Binding-site contacts:
Ligand atom O1 contacts residue THR26 of chain 1.A at 3.8 Å.
Ligand atom O4 contacts residue LYS86 of chain 1.A at 3.6 Å (salt-bridge).
Ligand atom C3 contacts residue THR26 of chain 1.A at 3.7 Å.
Ligand atom C5 contacts residue ASP6 of chain 1.A at 3.2 Å.
Ligand atom C3 contacts residue LYS86 of chain 1.A at 2.4 Å.
Ligand atom O1P contacts residue SER167 of chain 1.A at 2.6 Å (h-bond).
Ligand atom O3 contacts residue THR27 of chain 1.A at 3.5 Å (h-bond).
Ligand atom O6 contacts residue SER167 of chain 1.A at 3.4 Å.
Ligand atom C1 contacts residue SER130 of chain 1.A at 3.4 Å.
Ligand atom O3 contacts residue ASP6 of chain 1.A at 2.7 Å (salt-bridge).
Ligand atom O3 contacts residue LYS86 of chain 1.A at 2.7 Å (salt-bridge).
Ligand atom C3 contacts residue ASP6 of chain 1.A at 3.4 Å.
Ligand atom C4 contacts residue ASN28 of chain 1.A at 3.8 Å.
Ligand atom O1 contacts residue SER130 of chain 1.A at 2.8 Å (h-bond).
Ligand atom C1 contacts residue LYS86 of chain 1.A at 2.4 Å.
Ligand atom O4 contacts residue ASN28 of chain 1.A at 2.9 Å (h-bond).
Ligand atom C1 contacts residue THR110 of chain 1.A at 3.4 Å.
Ligand atom P contacts residue SER167 of chain 1.A at 3.7 Å.
Ligand atom O3 contacts residue THR26 of chain 1.A at 3.5 Å (h-bond).
Ligand atom O1 contacts residue ASN108 of chain 1.A at 3.7 Å.
Ligand atom O3 contacts residue ASN28 of chain 1.A at 3.5 Å (h-bond).
Ligand atom C4 contacts residue PHE132 of chain 1.A at 3.6 Å (hydrophobic).
Ligand atom O1 contacts residue LEU164 of chain 1.A at 3.9 Å.
Ligand atom O1P contacts residue ARG135 of chain 1.A at 2.8 Å (salt-bridge).
Ligand atom P contacts residue ARG135 of chain 1.A at 3.7 Å.
Ligand atom O1P contacts residue ARG169 of chain 1.A at 3.7 Å.
Ligand atom C5 contacts residue ASN28 of chain 1.A at 3.8 Å.
Ligand atom C2 contacts residue THR26 of chain 1.A at 3.9 Å.
Ligand atom O1 contacts residue ALA166 of chain 1.A at 3.6 Å.
Ligand atom O1 contacts residue LYS86 of chain 1.A at 3.3 Å (salt-bridge).
Ligand atom C2 contacts residue LYS86 of chain 1.A at 1.3 Å.
Ligand atom O4 contacts residue PHE132 of chain 1.A at 3.4 Å.
Ligand atom C6 contacts residue SER167 of chain 1.A at 3.9 Å.
Ligand atom O6 contacts residue ASP6 of chain 1.A at 3.9 Å.
Ligand atom O5 contacts residue ALA166 of chain 1.A at 3.5 Å.
Ligand atom O3P contacts residue ARG135 of chain 1.A at 2.7 Å (salt-bridge).
Ligand atom C6 contacts residue PHE132 of chain 1.A at 3.5 Å (hydrophobic).
Ligand atom O5 contacts residue SER167 of chain 1.A at 3.0 Å (h-bond).
Ligand atom C4 contacts residue LYS86 of chain 1.A at 3.5 Å.
Ligand atom O5 contacts residue ASP6 of chain 1.A at 2.6 Å (salt-bridge).

The small molecule below binds the protein below.
Small molecule (SMILES): O=C(CO)[C@@H](O)[C@H](O)[C@H](O)COP(=O)(O)O

Sequence of chain 1.B:
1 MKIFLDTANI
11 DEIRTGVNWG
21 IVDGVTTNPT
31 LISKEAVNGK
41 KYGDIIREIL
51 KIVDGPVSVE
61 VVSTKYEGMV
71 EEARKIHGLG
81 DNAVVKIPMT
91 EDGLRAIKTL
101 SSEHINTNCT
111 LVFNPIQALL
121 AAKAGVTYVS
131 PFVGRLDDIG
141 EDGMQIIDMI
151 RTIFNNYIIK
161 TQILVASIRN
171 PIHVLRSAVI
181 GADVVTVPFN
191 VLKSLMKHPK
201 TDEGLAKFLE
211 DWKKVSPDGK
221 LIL

Sequence of chain 1.A:
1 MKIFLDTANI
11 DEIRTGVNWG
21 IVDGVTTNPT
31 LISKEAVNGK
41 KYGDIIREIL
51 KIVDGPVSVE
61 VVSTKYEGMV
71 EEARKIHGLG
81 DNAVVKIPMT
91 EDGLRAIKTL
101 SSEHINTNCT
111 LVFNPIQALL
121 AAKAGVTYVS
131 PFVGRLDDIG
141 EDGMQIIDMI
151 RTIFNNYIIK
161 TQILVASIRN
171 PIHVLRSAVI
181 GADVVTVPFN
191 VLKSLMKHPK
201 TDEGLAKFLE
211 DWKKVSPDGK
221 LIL